The protein below binds the small molecule below.
Small molecule (SMILES): CC(=O)N[C@@H]1[C@@H](O)[C@H](O)[C@@H](CO)O[C@H]1O

Sequence of chain 1.B:
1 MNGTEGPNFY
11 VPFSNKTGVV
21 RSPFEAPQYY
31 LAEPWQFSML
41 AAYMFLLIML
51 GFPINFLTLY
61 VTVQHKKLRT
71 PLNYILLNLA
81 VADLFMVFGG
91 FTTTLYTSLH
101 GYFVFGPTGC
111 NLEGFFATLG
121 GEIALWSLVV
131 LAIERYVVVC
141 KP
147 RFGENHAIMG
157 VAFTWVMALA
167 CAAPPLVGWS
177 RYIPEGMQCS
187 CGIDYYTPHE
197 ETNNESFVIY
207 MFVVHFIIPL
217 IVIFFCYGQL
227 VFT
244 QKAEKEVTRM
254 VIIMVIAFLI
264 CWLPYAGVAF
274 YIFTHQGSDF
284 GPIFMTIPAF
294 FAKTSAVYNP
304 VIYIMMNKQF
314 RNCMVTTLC

Binding-site contacts:
Ligand atom C1 contacts residue ASP282 of chain 1.B at 4.2 Å.
Ligand atom N2 contacts residue ASN2 of chain 1.B at 2.9 Å (h-bond).
Ligand atom O7 contacts residue GLN279 of chain 1.B at 4.0 Å.
Ligand atom C2 contacts residue SER281 of chain 1.B at 4.3 Å.
Ligand atom C5 contacts residue ASN2 of chain 1.B at 3.7 Å.
Ligand atom C2 contacts residue ASN2 of chain 1.B at 2.5 Å.
Ligand atom C7 contacts residue ACE1 of chain 1.S at 3.6 Å.
Ligand atom O5 contacts residue ASP282 of chain 1.B at 3.5 Å.
Ligand atom O5 contacts residue ASN2 of chain 1.B at 2.4 Å (h-bond).
Ligand atom C4 contacts residue ASN2 of chain 1.B at 4.3 Å.
Ligand atom C7 contacts residue ASN2 of chain 1.B at 3.8 Å.
Ligand atom O7 contacts residue GLY280 of chain 1.B at 3.4 Å (h-bond).
Ligand atom C8 contacts residue GLN279 of chain 1.B at 3.9 Å.
Ligand atom C7 contacts residue SER281 of chain 1.B at 3.9 Å.
Ligand atom N2 contacts residue ACE1 of chain 1.S at 2.7 Å (h-bond).
Ligand atom C7 contacts residue GLY280 of chain 1.B at 3.1 Å.
Ligand atom C6 contacts residue ASP282 of chain 1.B at 4.4 Å.
Ligand atom C2 contacts residue ACE1 of chain 1.S at 3.6 Å.
Ligand atom O6 contacts residue ASP282 of chain 1.B at 4.0 Å.
Ligand atom C3 contacts residue ASN2 of chain 1.B at 3.8 Å.
Ligand atom O7 contacts residue SER281 of chain 1.B at 3.4 Å.
Ligand atom C7 contacts residue GLN279 of chain 1.B at 4.4 Å.
Ligand atom C1 contacts residue ACE1 of chain 1.S at 3.6 Å.
Ligand atom C8 contacts residue ACE1 of chain 1.S at 3.5 Å.
Ligand atom N2 contacts residue GLY280 of chain 1.B at 3.4 Å (h-bond).
Ligand atom N2 contacts residue SER281 of chain 1.B at 4.4 Å.
Ligand atom C2 contacts residue GLY280 of chain 1.B at 4.0 Å.
Ligand atom O7 contacts residue ASN2 of chain 1.B at 4.2 Å.
Ligand atom C8 contacts residue GLY280 of chain 1.B at 3.4 Å.
Ligand atom C1 contacts residue ASN2 of chain 1.B at 1.4 Å.
Ligand atom C1 contacts residue GLY280 of chain 1.B at 4.1 Å.
Ligand atom N2 contacts residue MET1 of chain 1.B at 4.5 Å.
Ligand atom C8 contacts residue SER281 of chain 1.B at 4.4 Å.
Ligand atom C8 contacts residue MET1 of chain 1.B at 4.0 Å (hydrophobic).
Ligand atom C3 contacts residue ACE1 of chain 1.S at 4.2 Å.